Binding-site contacts:
Ligand atom CO5 contacts residue ASP85 of chain 1.A at 3.2 Å.
Ligand atom O41 contacts residue ASP85 of chain 1.A at 3.3 Å.
Ligand atom O61 contacts residue ARG38 of chain 1.A at 3.2 Å (salt-bridge).
Ligand atom O41 contacts residue ARG37 of chain 1.A at 3.4 Å (salt-bridge).
Ligand atom O11 contacts residue PEG1 of chain 1.F at 2.5 Å (h-bond).
Ligand atom CO4 contacts residue ARG86 of chain 1.A at 3.6 Å.
Ligand atom O31 contacts residue ARG89 of chain 1.A at 3.4 Å.
Ligand atom O31 contacts residue ARG86 of chain 1.A at 3.2 Å (salt-bridge).
Ligand atom CO1 contacts residue PRO257 of chain 1.B at 3.3 Å (hydrophobic).
Ligand atom CO1 contacts residue PEG1 of chain 1.F at 3.4 Å.
Ligand atom O62 contacts residue ARG38 of chain 1.A at 3.3 Å.
Ligand atom O11 contacts residue TYR259 of chain 1.B at 3.6 Å.
Ligand atom O42 contacts residue LYS256 of chain 1.B at 2.9 Å (salt-bridge).
Ligand atom O62 contacts residue TYR259 of chain 1.B at 2.4 Å (h-bond).
Ligand atom CO3 contacts residue LYS256 of chain 1.B at 3.4 Å.
Ligand atom O61 contacts residue PRO257 of chain 1.B at 3.5 Å.
Ligand atom C1 contacts residue PEG1 of chain 1.F at 3.6 Å.
Ligand atom O42 contacts residue ARG86 of chain 1.A at 2.8 Å (salt-bridge).
Ligand atom O12 contacts residue LYS256 of chain 1.B at 3.5 Å.
Ligand atom C4 contacts residue ARG37 of chain 1.A at 3.4 Å.
Ligand atom O51 contacts residue ARG209 of chain 1.A at 3.4 Å (salt-bridge).
Ligand atom CO6 contacts residue TYR259 of chain 1.B at 3.2 Å (hydrophobic).
Ligand atom O61 contacts residue TYR259 of chain 1.B at 3.5 Å (h-bond).
Ligand atom C3 contacts residue ARG37 of chain 1.A at 3.3 Å.
Ligand atom O52 contacts residue ASP85 of chain 1.A at 2.6 Å (salt-bridge).
Ligand atom CO4 contacts residue ARG37 of chain 1.A at 3.6 Å.
Ligand atom O32 contacts residue LYS256 of chain 1.B at 2.8 Å (salt-bridge).
Ligand atom O51 contacts residue ASP85 of chain 1.A at 3.0 Å (salt-bridge).
Ligand atom O31 contacts residue ARG37 of chain 1.A at 2.7 Å (salt-bridge).
Ligand atom CO2 contacts residue ARG37 of chain 1.A at 3.7 Å.
Ligand atom O12 contacts residue PRO257 of chain 1.B at 2.4 Å (h-bond).
Ligand atom O22 contacts residue ARG37 of chain 1.A at 2.8 Å (salt-bridge).
Ligand atom O11 contacts residue PRO257 of chain 1.B at 3.5 Å (h-bond).
Ligand atom O32 contacts residue ARG86 of chain 1.A at 3.5 Å (salt-bridge).
Ligand atom C3 contacts residue LYS256 of chain 1.B at 3.5 Å.
Ligand atom CO3 contacts residue ARG37 of chain 1.A at 3.4 Å.
Ligand atom O32 contacts residue ARG89 of chain 1.A at 2.6 Å (salt-bridge).
Ligand atom O41 contacts residue ARG86 of chain 1.A at 3.3 Å (salt-bridge).
Ligand atom O22 contacts residue PEG1 of chain 1.F at 3.5 Å (h-bond).
Ligand atom CO6 contacts residue ARG38 of chain 1.A at 3.5 Å.

The protein below binds the small molecule below.
Small molecule (SMILES): O=C(O)c1c(C(=O)O)c(C(=O)O)c(C(=O)O)c(C(=O)O)c1C(=O)O

Sequence of chain 1.A:
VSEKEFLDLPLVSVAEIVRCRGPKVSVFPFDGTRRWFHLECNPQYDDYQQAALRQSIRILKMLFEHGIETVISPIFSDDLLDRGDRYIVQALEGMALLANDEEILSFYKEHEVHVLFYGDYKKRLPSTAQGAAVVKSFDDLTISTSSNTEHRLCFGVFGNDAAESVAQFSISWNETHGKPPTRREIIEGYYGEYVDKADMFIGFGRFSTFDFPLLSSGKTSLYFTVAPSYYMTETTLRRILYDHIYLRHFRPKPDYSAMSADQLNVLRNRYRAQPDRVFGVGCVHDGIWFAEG

Sequence of chain 1.B:
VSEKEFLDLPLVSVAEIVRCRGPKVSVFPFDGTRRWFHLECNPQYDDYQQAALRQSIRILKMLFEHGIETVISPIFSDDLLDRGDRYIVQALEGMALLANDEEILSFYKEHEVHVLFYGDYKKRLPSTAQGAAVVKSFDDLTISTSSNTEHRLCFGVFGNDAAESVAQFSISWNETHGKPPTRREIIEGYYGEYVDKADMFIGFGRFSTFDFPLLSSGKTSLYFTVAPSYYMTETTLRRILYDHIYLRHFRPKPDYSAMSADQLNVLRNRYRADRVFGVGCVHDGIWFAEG